Sequence of chain 1.A:
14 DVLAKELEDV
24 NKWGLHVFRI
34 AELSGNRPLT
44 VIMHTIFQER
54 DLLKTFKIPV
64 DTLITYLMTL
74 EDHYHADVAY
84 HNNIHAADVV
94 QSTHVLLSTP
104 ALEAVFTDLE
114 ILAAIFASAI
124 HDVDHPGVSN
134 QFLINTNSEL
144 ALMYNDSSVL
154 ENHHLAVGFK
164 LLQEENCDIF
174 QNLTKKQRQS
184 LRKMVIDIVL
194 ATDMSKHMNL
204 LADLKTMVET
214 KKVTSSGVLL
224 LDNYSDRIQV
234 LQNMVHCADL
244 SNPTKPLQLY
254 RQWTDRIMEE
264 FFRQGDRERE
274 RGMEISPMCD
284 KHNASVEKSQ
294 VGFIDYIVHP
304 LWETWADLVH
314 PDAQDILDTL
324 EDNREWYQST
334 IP

Binding-site contacts:
Ligand atom O02 contacts residue PHE296 of chain 1.A at 3.8 Å.
Ligand atom C07 contacts residue SER292 of chain 1.A at 3.8 Å.
Ligand atom O02 contacts residue GLN293 of chain 1.A at 3.3 Å (h-bond).
Ligand atom C10 contacts residue ILE260 of chain 1.A at 3.9 Å (hydrophobic).
Ligand atom C22 contacts residue HIS84 of chain 1.A at 3.8 Å.
Ligand atom C12 contacts residue TYR83 of chain 1.A at 3.8 Å (hydrophobic).
Ligand atom O01 contacts residue PHE296 of chain 1.A at 3.6 Å.
Ligand atom C05 contacts residue PHE264 of chain 1.A at 4.0 Å (hydrophobic).
Ligand atom C01 contacts residue ILE260 of chain 1.A at 3.9 Å (hydrophobic).
Ligand atom O01 contacts residue ILE260 of chain 1.A at 3.8 Å.
Ligand atom C09 contacts residue PHE296 of chain 1.A at 3.9 Å (hydrophobic).
Ligand atom C20 contacts residue SER132 of chain 1.A at 3.7 Å.
Ligand atom C06 contacts residue MET281 of chain 1.A at 3.4 Å (hydrophobic).
Ligand atom C16 contacts residue SER132 of chain 1.A at 3.6 Å.
Ligand atom C07 contacts residue PHE296 of chain 1.A at 3.6 Å (hydrophobic).
Ligand atom C06 contacts residue SER292 of chain 1.A at 3.7 Å.
Ligand atom C21 contacts residue HIS84 of chain 1.A at 3.6 Å.
Ligand atom C12 contacts residue ASN245 of chain 1.A at 3.6 Å.
Ligand atom C20 contacts residue PHE264 of chain 1.A at 3.8 Å (hydrophobic).
Ligand atom N01 contacts residue PHE264 of chain 1.A at 4.0 Å.
Ligand atom O01 contacts residue GLN293 of chain 1.A at 3.2 Å (h-bond).
Ligand atom O03 contacts residue HIS84 of chain 1.A at 3.9 Å.
Ligand atom C07 contacts residue MET281 of chain 1.A at 3.8 Å (hydrophobic).
Ligand atom C14 contacts residue MET197 of chain 1.A at 3.9 Å (hydrophobic).
Ligand atom C05 contacts residue GLN293 of chain 1.A at 3.5 Å.
Ligand atom C15 contacts residue PHE264 of chain 1.A at 4.0 Å (hydrophobic).
Ligand atom C06 contacts residue GLN293 of chain 1.A at 3.8 Å.
Ligand atom C03 contacts residue ILE260 of chain 1.A at 3.9 Å (hydrophobic).
Ligand atom C19 contacts residue CYS282 of chain 1.A at 3.7 Å (hydrophobic).
Ligand atom C04 contacts residue PHE264 of chain 1.A at 3.7 Å (hydrophobic).
Ligand atom O04 contacts residue PRO280 of chain 1.A at 3.5 Å (h-bond).
Ligand atom C02 contacts residue ILE260 of chain 1.A at 3.8 Å (hydrophobic).
Ligand atom C01 contacts residue THR257 of chain 1.A at 3.7 Å.
Ligand atom C01 contacts residue ASN245 of chain 1.A at 3.8 Å.
Ligand atom C03 contacts residue PHE296 of chain 1.A at 3.5 Å (hydrophobic).
Ligand atom C11 contacts residue TYR83 of chain 1.A at 3.6 Å (hydrophobic).
Ligand atom C02 contacts residue PHE296 of chain 1.A at 3.5 Å (hydrophobic).
Ligand atom C09 contacts residue ILE260 of chain 1.A at 3.8 Å (hydrophobic).
Ligand atom C05 contacts residue MET261 of chain 1.A at 3.8 Å (hydrophobic).
Ligand atom C01 contacts residue GLN293 of chain 1.A at 3.9 Å.

The protein below binds the small molecule below.
Small molecule (SMILES): COc1ccc(-c2ccn(C[C@@H](O)CN3CCOCC3)n2)cc1OC1CCCC1